This small molecule binds to this protein.
Small molecule (SMILES): CCNc1ccc(C#N)cn1

Binding-site contacts:
Ligand atom C10 contacts residue ASP187 of chain 2.A at 4.5 Å.
Ligand atom C05 contacts residue MET49 of chain 2.A at 4.0 Å (hydrophobic).
Ligand atom C08 contacts residue MET49 of chain 2.A at 4.1 Å (hydrophobic).
Ligand atom C02 contacts residue MET49 of chain 2.A at 4.0 Å (hydrophobic).
Ligand atom N11 contacts residue MET49 of chain 2.A at 3.7 Å.
Ligand atom C01 contacts residue SER46 of chain 2.A at 4.1 Å.
Ligand atom C01 contacts residue MET49 of chain 2.A at 4.2 Å (hydrophobic).
Ligand atom C10 contacts residue MET165 of chain 2.A at 4.1 Å (hydrophobic).
Ligand atom N11 contacts residue ARG188 of chain 2.A at 4.0 Å.
Ligand atom C08 contacts residue ARG188 of chain 2.A at 4.5 Å.
Ligand atom N09 contacts residue ASP187 of chain 2.A at 3.0 Å.
Ligand atom N09 contacts residue PHE181 of chain 2.A at 4.3 Å.
Ligand atom N09 contacts residue HIS164 of chain 2.A at 3.4 Å (h-bond).
Ligand atom N11 contacts residue GLN189 of chain 2.A at 3.2 Å (h-bond).
Ligand atom C07 contacts residue HIS164 of chain 2.A at 4.0 Å.
Ligand atom C07 contacts residue MET49 of chain 2.A at 3.5 Å (hydrophobic).
Ligand atom C04 contacts residue GLN189 of chain 2.A at 3.4 Å.
Ligand atom C10 contacts residue MET49 of chain 2.A at 3.5 Å (hydrophobic).
Ligand atom C02 contacts residue GLN189 of chain 2.A at 3.8 Å.
Ligand atom C08 contacts residue HIS164 of chain 2.A at 3.4 Å.
Ligand atom C10 contacts residue ARG188 of chain 2.A at 3.9 Å.
Ligand atom C10 contacts residue GLN189 of chain 2.A at 4.1 Å.
Ligand atom C08 contacts residue HIS41 of chain 2.A at 3.1 Å.
Ligand atom N03 contacts residue MET49 of chain 2.A at 4.0 Å.
Ligand atom C10 contacts residue DMS1 of chain 2.F at 3.8 Å.
Ligand atom N09 contacts residue HIS41 of chain 2.A at 3.1 Å (h-bond).
Ligand atom N11 contacts residue DMS1 of chain 2.F at 3.6 Å.
Ligand atom C07 contacts residue HIS41 of chain 2.A at 3.9 Å.
Ligand atom C06 contacts residue HIS41 of chain 2.A at 3.6 Å.
Ligand atom N03 contacts residue GLN189 of chain 2.A at 2.7 Å (h-bond).
Ligand atom C04 contacts residue MET49 of chain 2.A at 3.9 Å (hydrophobic).
Ligand atom C08 contacts residue ASP187 of chain 2.A at 3.7 Å.
Ligand atom N09 contacts residue MET165 of chain 2.A at 3.5 Å.
Ligand atom C06 contacts residue MET49 of chain 2.A at 3.8 Å (hydrophobic).
Ligand atom C06 contacts residue HIS164 of chain 2.A at 4.0 Å.
Ligand atom C08 contacts residue MET165 of chain 2.A at 3.4 Å (hydrophobic).
Ligand atom C01 contacts residue GLN189 of chain 2.A at 3.9 Å.
Ligand atom C04 contacts residue DMS1 of chain 2.F at 4.5 Å.
Ligand atom C07 contacts residue MET165 of chain 2.A at 3.8 Å (hydrophobic).

Sequence of chain 2.A:
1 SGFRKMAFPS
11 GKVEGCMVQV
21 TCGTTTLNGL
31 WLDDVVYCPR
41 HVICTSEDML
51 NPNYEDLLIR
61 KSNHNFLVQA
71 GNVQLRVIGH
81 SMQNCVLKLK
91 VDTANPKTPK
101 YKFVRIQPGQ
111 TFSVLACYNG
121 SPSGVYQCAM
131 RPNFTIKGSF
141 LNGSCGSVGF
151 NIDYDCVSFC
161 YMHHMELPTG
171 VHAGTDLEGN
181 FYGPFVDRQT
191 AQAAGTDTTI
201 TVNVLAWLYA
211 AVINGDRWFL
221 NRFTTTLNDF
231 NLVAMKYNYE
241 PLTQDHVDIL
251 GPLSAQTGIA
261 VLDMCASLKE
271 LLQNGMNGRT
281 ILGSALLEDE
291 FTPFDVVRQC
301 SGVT